A small-molecule ligand and the protein it binds are described below.
Small molecule (SMILES): CC(=O)N[C@H]1[C@H](O[C@H]2[C@H](O)[C@@H](NC(C)=O)CO[C@@H]2CO)O[C@H](CO)[C@@H](O)[C@@H]1O

Sequence of chain 4.B:
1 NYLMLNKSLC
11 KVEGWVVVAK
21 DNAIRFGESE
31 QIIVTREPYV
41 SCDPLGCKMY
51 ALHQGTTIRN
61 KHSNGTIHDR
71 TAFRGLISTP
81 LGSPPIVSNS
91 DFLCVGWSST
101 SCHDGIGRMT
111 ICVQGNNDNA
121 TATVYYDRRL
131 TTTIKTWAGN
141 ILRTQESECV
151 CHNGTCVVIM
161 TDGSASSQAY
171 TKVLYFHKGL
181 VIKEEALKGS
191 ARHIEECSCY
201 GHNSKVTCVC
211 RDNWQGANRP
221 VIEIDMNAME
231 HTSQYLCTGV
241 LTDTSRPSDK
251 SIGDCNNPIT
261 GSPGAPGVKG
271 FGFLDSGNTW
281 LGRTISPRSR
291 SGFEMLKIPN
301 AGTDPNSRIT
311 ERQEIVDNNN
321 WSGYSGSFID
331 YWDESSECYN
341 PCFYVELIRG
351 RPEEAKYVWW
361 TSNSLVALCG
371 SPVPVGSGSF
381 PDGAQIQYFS

Binding-site contacts:
Ligand atom O5 contacts residue ASN153 of chain 4.B at 2.4 Å (h-bond).
Ligand atom C5 contacts residue ASN153 of chain 4.B at 3.7 Å.
Ligand atom C8 contacts residue ASN227 of chain 4.B at 4.0 Å.
Ligand atom O7 contacts residue ASN153 of chain 4.B at 3.9 Å.
Ligand atom C7 contacts residue ASN153 of chain 4.B at 3.5 Å.
Ligand atom C2 contacts residue ASN153 of chain 4.B at 2.3 Å.
Ligand atom C1 contacts residue ASN153 of chain 4.B at 1.4 Å.
Ligand atom C3 contacts residue ASN153 of chain 4.B at 3.7 Å.
Ligand atom C7 contacts residue ASN227 of chain 4.B at 4.1 Å.
Ligand atom N2 contacts residue ASN153 of chain 4.B at 2.7 Å (h-bond).
Ligand atom O7 contacts residue ASN227 of chain 4.B at 3.9 Å.
Ligand atom C4 contacts residue ASN153 of chain 4.B at 4.2 Å.